Binding-site contacts:
Ligand atom O39 contacts residue ALA49 of chain 1.V at 3.1 Å (h-bond).
Ligand atom C8 contacts residue GLY47 of chain 1.V at 3.7 Å.
Ligand atom O13 contacts residue THR1 of chain 1.V at 3.1 Å (h-bond).
Ligand atom O13 contacts residue THR21 of chain 1.V at 3.3 Å (h-bond).
Ligand atom C43 contacts residue MES1 of chain 1.QA at 3.5 Å.
Ligand atom C6 contacts residue THR1 of chain 1.V at 3.7 Å.
Ligand atom C44 contacts residue MES1 of chain 1.QA at 3.6 Å.
Ligand atom N28 contacts residue ASP125 of chain 1.W at 3.0 Å (salt-bridge).
Ligand atom C4 contacts residue CYS31 of chain 1.V at 3.6 Å (hydrophobic).
Ligand atom C33 contacts residue THR48 of chain 1.V at 3.7 Å.
Ligand atom O49 contacts residue SER20 of chain 1.V at 3.2 Å (h-bond).
Ligand atom O21 contacts residue THR1 of chain 1.V at 2.4 Å (h-bond).
Ligand atom C11 contacts residue GLY168 of chain 1.V at 3.1 Å.
Ligand atom C1 contacts residue GLY45 of chain 1.V at 3.6 Å.
Ligand atom C12 contacts residue THR1 of chain 1.V at 2.5 Å.
Ligand atom C9 contacts residue THR1 of chain 1.V at 1.4 Å.
Ligand atom C7 contacts residue GLY47 of chain 1.V at 3.5 Å.
Ligand atom O21 contacts residue GLY47 of chain 1.V at 2.9 Å (h-bond).
Ligand atom C4 contacts residue ALA49 of chain 1.V at 3.6 Å (hydrophobic).
Ligand atom C42 contacts residue MES1 of chain 1.QA at 3.7 Å.
Ligand atom C11 contacts residue THR1 of chain 1.V at 2.5 Å.
Ligand atom O49 contacts residue THR21 of chain 1.V at 3.1 Å (h-bond).
Ligand atom C1 contacts residue THR52 of chain 1.V at 3.6 Å.
Ligand atom C24 contacts residue GLY47 of chain 1.V at 3.5 Å.
Ligand atom C2 contacts residue THR52 of chain 1.V at 3.5 Å.
Ligand atom O37 contacts residue GLN22 of chain 1.V at 3.5 Å.
Ligand atom C10 contacts residue GLY168 of chain 1.V at 3.7 Å.
Ligand atom C40 contacts residue THR21 of chain 1.V at 3.6 Å.
Ligand atom C8 contacts residue THR1 of chain 1.V at 2.4 Å.
Ligand atom O21 contacts residue MES1 of chain 1.QA at 3.4 Å (h-bond).
Ligand atom C30 contacts residue ASP125 of chain 1.W at 3.7 Å.
Ligand atom C11 contacts residue ARG19 of chain 1.V at 3.3 Å.
Ligand atom N22 contacts residue THR1 of chain 1.V at 3.7 Å.
Ligand atom C10 contacts residue THR1 of chain 1.V at 1.5 Å.
Ligand atom C12 contacts residue MES1 of chain 1.QA at 3.4 Å.
Ligand atom C23 contacts residue GLY47 of chain 1.V at 3.6 Å.
Ligand atom C42 contacts residue GLY47 of chain 1.V at 3.6 Å.
Ligand atom N22 contacts residue GLY47 of chain 1.V at 2.8 Å (h-bond).
Ligand atom C7 contacts residue THR1 of chain 1.V at 2.6 Å.
Ligand atom N25 contacts residue THR21 of chain 1.V at 2.9 Å (h-bond).

Sequence of chain 1.W:
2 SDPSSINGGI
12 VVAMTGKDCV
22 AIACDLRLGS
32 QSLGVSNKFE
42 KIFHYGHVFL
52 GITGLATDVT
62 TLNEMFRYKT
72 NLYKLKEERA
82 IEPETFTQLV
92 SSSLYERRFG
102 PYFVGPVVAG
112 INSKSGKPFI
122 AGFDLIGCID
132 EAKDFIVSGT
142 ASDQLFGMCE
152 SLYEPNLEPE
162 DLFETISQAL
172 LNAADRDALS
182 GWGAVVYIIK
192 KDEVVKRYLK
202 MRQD

Sequence of chain 1.V:
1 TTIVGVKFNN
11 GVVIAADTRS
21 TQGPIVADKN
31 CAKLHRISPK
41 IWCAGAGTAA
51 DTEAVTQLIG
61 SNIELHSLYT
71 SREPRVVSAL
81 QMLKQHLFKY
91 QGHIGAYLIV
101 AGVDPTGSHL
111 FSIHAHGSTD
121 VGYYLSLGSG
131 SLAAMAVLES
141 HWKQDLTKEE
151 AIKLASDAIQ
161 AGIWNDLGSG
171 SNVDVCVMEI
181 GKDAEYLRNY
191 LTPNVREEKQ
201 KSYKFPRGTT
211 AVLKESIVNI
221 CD

Sequence of chain 1.L:
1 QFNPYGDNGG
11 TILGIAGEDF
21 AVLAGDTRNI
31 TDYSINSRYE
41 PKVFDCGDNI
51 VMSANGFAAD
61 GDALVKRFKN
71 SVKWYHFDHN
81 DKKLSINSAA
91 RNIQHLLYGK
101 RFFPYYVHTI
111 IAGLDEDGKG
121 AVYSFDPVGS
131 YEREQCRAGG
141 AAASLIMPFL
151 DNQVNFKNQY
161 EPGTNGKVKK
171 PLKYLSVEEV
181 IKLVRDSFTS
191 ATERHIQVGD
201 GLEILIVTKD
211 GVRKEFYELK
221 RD

A protein and the small-molecule ligand that binds it are described below.
Small molecule (SMILES): COc1ccc(C[C@H](NC(=O)[C@H](C)NC(=O)CN2CCOCC2)C(=O)N[C@@H](Cc2ccccc2)[C@@H](O)[C@H](C)CO)cc1